Binding-site contacts:
Ligand atom O5 contacts residue VAL314 of chain 1.B at 3.8 Å.
Ligand atom C1 contacts residue VAL314 of chain 1.B at 4.4 Å (hydrophobic).
Ligand atom C1 contacts residue ASN315 of chain 1.B at 1.4 Å.
Ligand atom C6 contacts residue ASN315 of chain 1.B at 4.5 Å.
Ligand atom O5 contacts residue ASN315 of chain 1.B at 2.4 Å (h-bond).
Ligand atom C3 contacts residue ASN315 of chain 1.B at 3.8 Å.
Ligand atom C5 contacts residue ASN315 of chain 1.B at 3.7 Å.
Ligand atom C6 contacts residue THR313 of chain 1.B at 4.5 Å.
Ligand atom C4 contacts residue ASN315 of chain 1.B at 4.3 Å.
Ligand atom N2 contacts residue ASN315 of chain 1.B at 2.8 Å (h-bond).
Ligand atom C8 contacts residue ASN315 of chain 1.B at 3.5 Å.
Ligand atom C2 contacts residue ASN315 of chain 1.B at 2.5 Å.
Ligand atom C7 contacts residue ASN315 of chain 1.B at 3.3 Å.
Ligand atom O7 contacts residue ASN315 of chain 1.B at 4.2 Å.
Ligand atom C8 contacts residue ILE281 of chain 1.B at 4.5 Å (hydrophobic).
Ligand atom O5 contacts residue THR313 of chain 1.B at 4.3 Å.

Sequence of chain 1.B:
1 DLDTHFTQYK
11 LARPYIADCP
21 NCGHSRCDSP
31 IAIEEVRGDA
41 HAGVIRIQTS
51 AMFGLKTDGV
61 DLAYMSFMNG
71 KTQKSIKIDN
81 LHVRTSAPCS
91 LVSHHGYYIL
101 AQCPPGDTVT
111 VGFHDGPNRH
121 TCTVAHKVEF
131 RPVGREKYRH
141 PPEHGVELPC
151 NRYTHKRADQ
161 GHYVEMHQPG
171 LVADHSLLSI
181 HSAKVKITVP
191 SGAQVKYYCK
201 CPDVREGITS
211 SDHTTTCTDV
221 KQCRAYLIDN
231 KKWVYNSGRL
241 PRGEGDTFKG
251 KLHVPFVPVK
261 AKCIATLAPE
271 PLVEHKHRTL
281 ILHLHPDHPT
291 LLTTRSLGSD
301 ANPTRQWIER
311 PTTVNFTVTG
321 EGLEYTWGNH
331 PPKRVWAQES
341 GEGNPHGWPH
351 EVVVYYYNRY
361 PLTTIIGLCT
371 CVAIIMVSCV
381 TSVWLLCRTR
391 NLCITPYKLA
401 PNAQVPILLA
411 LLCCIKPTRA

This protein binds this small molecule.
Small molecule (SMILES): CC(=O)N[C@@H]1[C@@H](O)[C@H](O)[C@@H](CO)O[C@H]1O